Binding-site contacts:
Ligand atom CAE contacts residue PHE100 of chain 1.I at 3.7 Å (hydrophobic).
Ligand atom CAZ contacts residue PHE100 of chain 1.I at 3.5 Å (hydrophobic).
Ligand atom CAL contacts residue PHE100 of chain 1.I at 3.6 Å (hydrophobic).
Ligand atom CAK contacts residue LEU65 of chain 1.I at 3.5 Å (hydrophobic).
Ligand atom CAD contacts residue PHE100 of chain 1.I at 3.8 Å (hydrophobic).
Ligand atom CBB contacts residue THR96 of chain 1.I at 3.7 Å.
Ligand atom OAB contacts residue ALA57 of chain 1.I at 3.7 Å.
Ligand atom CAE contacts residue GLY101 of chain 1.I at 3.8 Å.
Ligand atom CAK contacts residue PHE100 of chain 1.I at 3.9 Å (hydrophobic).
Ligand atom CAW contacts residue THR96 of chain 1.I at 3.7 Å.
Ligand atom CAN contacts residue PHE84 of chain 1.I at 3.9 Å (hydrophobic).
Ligand atom CAY contacts residue THR96 of chain 1.I at 3.8 Å.
Ligand atom CAE contacts residue LEU97 of chain 1.I at 3.6 Å (hydrophobic).
Ligand atom NBD contacts residue THR96 of chain 1.I at 3.9 Å.
Ligand atom CAI contacts residue MET61 of chain 1.I at 3.9 Å (hydrophobic).
Ligand atom CAQ contacts residue LEU97 of chain 1.I at 3.8 Å (hydrophobic).
Ligand atom CAG contacts residue PHE100 of chain 1.I at 3.3 Å (hydrophobic).
Ligand atom CBA contacts residue MET80 of chain 1.I at 3.7 Å (hydrophobic).
Ligand atom OAA contacts residue VAL83 of chain 1.I at 4.0 Å.
Ligand atom CAM contacts residue PHE100 of chain 1.I at 3.8 Å (hydrophobic).
Ligand atom CBA contacts residue PHE100 of chain 1.I at 3.5 Å (hydrophobic).
Ligand atom CAP contacts residue VAL83 of chain 1.I at 4.0 Å (hydrophobic).
Ligand atom OAC contacts residue ARG93 of chain 1.I at 3.0 Å (salt-bridge).
Ligand atom CAJ contacts residue MET80 of chain 1.I at 4.0 Å (hydrophobic).
Ligand atom OAA contacts residue PHE84 of chain 1.I at 4.0 Å.
Ligand atom CAU contacts residue ARG93 of chain 1.I at 3.0 Å.
Ligand atom CAG contacts residue PHE58 of chain 1.I at 4.0 Å (hydrophobic).
Ligand atom CAD contacts residue LEU120 of chain 1.I at 3.8 Å (hydrophobic).
Ligand atom CAN contacts residue LEU97 of chain 1.I at 3.8 Å (hydrophobic).
Ligand atom CAG contacts residue MET61 of chain 1.I at 3.9 Å (hydrophobic).
Ligand atom CAJ contacts residue PHE100 of chain 1.I at 3.7 Å (hydrophobic).
Ligand atom OAT contacts residue LEU97 of chain 1.I at 3.7 Å.
Ligand atom CAF contacts residue LEU65 of chain 1.I at 3.9 Å (hydrophobic).
Ligand atom CAV contacts residue MET80 of chain 1.I at 3.7 Å (hydrophobic).
Ligand atom CAH contacts residue MET80 of chain 1.I at 3.9 Å (hydrophobic).
Ligand atom CBC contacts residue THR96 of chain 1.I at 3.9 Å.
Ligand atom CAI contacts residue PHE58 of chain 1.I at 3.7 Å (hydrophobic).
Ligand atom CAL contacts residue LEU97 of chain 1.I at 3.7 Å (hydrophobic).
Ligand atom OAA contacts residue ARG93 of chain 1.I at 2.2 Å (salt-bridge).
Ligand atom CAE contacts residue ILE124 of chain 1.I at 3.7 Å (hydrophobic).

The small molecule below binds the protein below.
Small molecule (SMILES): O=C(O)c1c(CCCOc2cccc3ccccc23)c2cccc3c2n1CCCS3=O

Sequence of chain 1.I:
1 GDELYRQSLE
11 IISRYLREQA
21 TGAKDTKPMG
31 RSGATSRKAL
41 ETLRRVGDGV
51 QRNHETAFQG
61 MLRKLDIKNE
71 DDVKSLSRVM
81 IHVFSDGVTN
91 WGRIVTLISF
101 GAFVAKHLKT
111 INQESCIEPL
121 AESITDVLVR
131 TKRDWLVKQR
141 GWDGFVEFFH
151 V